Sequence of chain 5.C:
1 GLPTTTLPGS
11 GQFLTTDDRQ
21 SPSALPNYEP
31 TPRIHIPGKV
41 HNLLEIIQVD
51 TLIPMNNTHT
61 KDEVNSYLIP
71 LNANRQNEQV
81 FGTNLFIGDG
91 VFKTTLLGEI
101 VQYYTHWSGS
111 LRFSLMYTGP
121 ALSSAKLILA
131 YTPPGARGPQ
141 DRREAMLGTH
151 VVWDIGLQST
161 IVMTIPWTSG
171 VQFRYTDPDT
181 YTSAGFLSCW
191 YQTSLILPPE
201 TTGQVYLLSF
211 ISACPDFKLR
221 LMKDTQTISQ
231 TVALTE

Sequence of chain 5.A:
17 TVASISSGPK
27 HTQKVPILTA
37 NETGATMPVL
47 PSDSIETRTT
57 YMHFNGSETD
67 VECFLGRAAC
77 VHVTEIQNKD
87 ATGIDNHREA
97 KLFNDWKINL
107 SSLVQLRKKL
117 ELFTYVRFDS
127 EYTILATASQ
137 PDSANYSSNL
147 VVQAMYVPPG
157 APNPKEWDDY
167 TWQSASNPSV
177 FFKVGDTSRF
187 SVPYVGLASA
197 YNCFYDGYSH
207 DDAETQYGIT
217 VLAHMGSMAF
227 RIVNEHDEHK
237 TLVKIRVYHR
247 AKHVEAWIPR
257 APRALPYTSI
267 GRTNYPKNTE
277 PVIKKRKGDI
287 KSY

The protein below binds the small molecule below.
Small molecule (SMILES): Cc1cc(CCCCCOc2ccc(C3=NCCO3)cc2)on1

Binding-site contacts:
Ligand atom C5B contacts residue MET224 of chain 5.A at 3.8 Å (hydrophobic).
Ligand atom C5C contacts residue VAL191 of chain 5.A at 3.8 Å (hydrophobic).
Ligand atom O1A contacts residue PHE186 of chain 5.A at 3.0 Å.
Ligand atom C6B contacts residue TYR128 of chain 5.A at 3.3 Å (hydrophobic).
Ligand atom C3C contacts residue TYR128 of chain 5.A at 3.4 Å (hydrophobic).
Ligand atom N3A contacts residue PRO174 of chain 5.A at 3.7 Å.
Ligand atom C5B contacts residue TYR128 of chain 5.A at 4.0 Å (hydrophobic).
Ligand atom C1B contacts residue VAL188 of chain 5.A at 3.8 Å (hydrophobic).
Ligand atom C4 contacts residue LEU106 of chain 5.A at 3.5 Å (hydrophobic).
Ligand atom C5B contacts residue PHE186 of chain 5.A at 3.9 Å (hydrophobic).
Ligand atom C2C contacts residue TYR197 of chain 5.A at 3.7 Å (hydrophobic).
Ligand atom C4B contacts residue PHE186 of chain 5.A at 3.6 Å (hydrophobic).
Ligand atom C5A contacts residue ALA150 of chain 5.A at 4.0 Å (hydrophobic).
Ligand atom C2A contacts residue TYR152 of chain 5.A at 3.6 Å (hydrophobic).
Ligand atom C2A contacts residue PHE186 of chain 5.A at 3.3 Å (hydrophobic).
Ligand atom C1C contacts residue MET221 of chain 5.A at 4.0 Å (hydrophobic).
Ligand atom C5A contacts residue PHE186 of chain 5.A at 3.5 Å (hydrophobic).
Ligand atom C3B contacts residue VAL188 of chain 5.A at 3.8 Å (hydrophobic).
Ligand atom C1B contacts residue TYR128 of chain 5.A at 3.6 Å (hydrophobic).
Ligand atom C2B contacts residue VAL188 of chain 5.A at 3.5 Å (hydrophobic).
Ligand atom C3B contacts residue TYR152 of chain 5.A at 3.7 Å (hydrophobic).
Ligand atom C5C contacts residue VAL188 of chain 5.A at 4.1 Å (hydrophobic).
Ligand atom O1B contacts residue TYR128 of chain 5.A at 3.4 Å (h-bond).
Ligand atom C4B contacts residue TYR152 of chain 5.A at 3.8 Å (hydrophobic).
Ligand atom C4C contacts residue VAL188 of chain 5.A at 3.7 Å (hydrophobic).
Ligand atom N3A contacts residue TYR152 of chain 5.A at 3.5 Å.
Ligand atom C1C contacts residue LEU106 of chain 5.A at 4.0 Å (hydrophobic).
Ligand atom N3A contacts residue ALA24 of chain 5.C at 3.8 Å.
Ligand atom C5 contacts residue MET221 of chain 5.A at 3.6 Å (hydrophobic).
Ligand atom N3A contacts residue PHE186 of chain 5.A at 4.0 Å.
Ligand atom C2C contacts residue MET221 of chain 5.A at 4.0 Å (hydrophobic).
Ligand atom C4C contacts residue VAL191 of chain 5.A at 3.0 Å (hydrophobic).
Ligand atom C1B contacts residue ILE104 of chain 5.A at 4.0 Å (hydrophobic).
Ligand atom C6B contacts residue ILE104 of chain 5.A at 3.6 Å (hydrophobic).
Ligand atom C4A contacts residue PRO174 of chain 5.A at 3.1 Å (hydrophobic).
Ligand atom O1 contacts residue MET221 of chain 5.A at 2.5 Å (h-bond).
Ligand atom N2 contacts residue MET221 of chain 5.A at 3.4 Å (h-bond).
Ligand atom O1B contacts residue ILE104 of chain 5.A at 3.9 Å.
Ligand atom C1C contacts residue TYR128 of chain 5.A at 3.9 Å (hydrophobic).
Ligand atom C5A contacts residue VAL176 of chain 5.A at 3.6 Å (hydrophobic).